Binding-site contacts:
Ligand atom OP1 contacts residue LYS190 of chain 1.C at 3.4 Å.
Ligand atom C2 contacts residue ASN146 of chain 1.C at 3.4 Å.
Ligand atom OP2 contacts residue LYS190 of chain 1.C at 2.8 Å (salt-bridge).
Ligand atom O2 contacts residue HIS155 of chain 1.C at 2.9 Å (h-bond).
Ligand atom O2 contacts residue LYS183 of chain 1.C at 3.4 Å (salt-bridge).
Ligand atom O4 contacts residue PHE185 of chain 1.C at 3.5 Å.
Ligand atom N3 contacts residue HIS155 of chain 1.C at 3.2 Å.
Ligand atom O4' contacts residue HIS155 of chain 1.C at 3.0 Å (h-bond).
Ligand atom C5 contacts residue HIS155 of chain 1.C at 3.4 Å.
Ligand atom N3 contacts residue SER223 of chain 1.C at 2.8 Å (h-bond).
Ligand atom O2 contacts residue SER223 of chain 1.C at 3.4 Å (h-bond).
Ligand atom OP2 contacts residue GLN145 of chain 1.C at 3.1 Å (h-bond).
Ligand atom N3 contacts residue LYS226 of chain 1.C at 3.4 Å (salt-bridge).
Ligand atom O4' contacts residue PHE185 of chain 1.C at 3.2 Å.
Ligand atom N4 contacts residue ASN143 of chain 1.C at 3.2 Å (h-bond).
Ligand atom O2' contacts residue ASN146 of chain 1.C at 3.5 Å.
Ligand atom C6 contacts residue HIS155 of chain 1.C at 3.3 Å.
Ligand atom C5' contacts residue MET191 of chain 1.C at 3.4 Å (hydrophobic).
Ligand atom N4 contacts residue PHE224 of chain 1.C at 2.9 Å (h-bond).
Ligand atom O4 contacts residue LYS187 of chain 1.C at 3.0 Å (salt-bridge).
Ligand atom C4' contacts residue MET191 of chain 1.C at 3.5 Å (hydrophobic).
Ligand atom C5 contacts residue PHE185 of chain 1.C at 3.4 Å (hydrophobic).
Ligand atom O4 contacts residue VAL222 of chain 1.C at 3.1 Å (h-bond).
Ligand atom N1 contacts residue HIS155 of chain 1.C at 3.0 Å.
Ligand atom O2 contacts residue ASN146 of chain 1.C at 3.5 Å.
Ligand atom C4 contacts residue HIS155 of chain 1.C at 3.4 Å.
Ligand atom O4 contacts residue GLN186 of chain 1.C at 3.0 Å (h-bond).
Ligand atom C2 contacts residue HIS155 of chain 1.C at 3.2 Å.
Ligand atom O4 contacts residue PRO132 of chain 1.C at 3.4 Å (h-bond).
Ligand atom O2' contacts residue ARG221 of chain 1.C at 2.9 Å (salt-bridge).
Ligand atom O4' contacts residue SER157 of chain 1.C at 2.8 Å (h-bond).
Ligand atom C6 contacts residue SER157 of chain 1.C at 3.4 Å.
Ligand atom O3' contacts residue SER227 of chain 1.C at 3.3 Å (h-bond).
Ligand atom O4' contacts residue HIS155 of chain 1.C at 3.1 Å.
Ligand atom OP1 contacts residue ASN158 of chain 1.C at 3.3 Å (h-bond).
Ligand atom O2' contacts residue LYS183 of chain 1.C at 3.0 Å (salt-bridge).
Ligand atom N3 contacts residue ASN146 of chain 1.C at 3.3 Å (h-bond).
Ligand atom O4 contacts residue HIS210 of chain 1.C at 3.2 Å (h-bond).
Ligand atom OP1 contacts residue LYS190 of chain 1.C at 2.7 Å (salt-bridge).
Ligand atom N1 contacts residue SER157 of chain 1.C at 3.2 Å (h-bond).

Sequence of chain 1.C:
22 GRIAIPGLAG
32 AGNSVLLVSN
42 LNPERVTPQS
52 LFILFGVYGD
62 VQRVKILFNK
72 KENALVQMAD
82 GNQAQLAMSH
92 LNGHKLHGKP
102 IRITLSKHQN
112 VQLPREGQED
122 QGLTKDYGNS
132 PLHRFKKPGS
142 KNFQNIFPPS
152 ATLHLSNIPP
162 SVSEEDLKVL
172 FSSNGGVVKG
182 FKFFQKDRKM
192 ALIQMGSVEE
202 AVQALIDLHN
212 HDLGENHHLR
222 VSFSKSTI

A protein and the small-molecule ligand that binds it are described below.
Small molecule (SMILES): Nc1ccn([C@@H]2O[C@H](CO)[C@@H](O[P](=O)(O)OC[C@H]3O[C@@H](n4ccc(=O)[nH]c4=O)[C@H](O)[C@@H]3O[P](=O)(O)OC[C@H]3O[C@@H](n4ccc(N)nc4=O)[C@H](O)[C@@H]3O[P](=O)(O)OC[C@H]3O[C@@H](n4ccc(=O)[nH]c4=O)[C@H](O)[C@@H]3O[P](=O)(O)OC[C@H]3O[C@@H](n4ccc(N)nc4=O)[C@H](O)[C@@H]3O[P](=O)(O)OC[C@H]3O[C@@H](n4ccc(=O)[nH]c4=O)[C@H](O)[C@@H]3O)[C@H]2O)c(=O)n1